Binding-site contacts:
Ligand atom C3 contacts residue HIS293 of chain 1.E at 4.1 Å.
Ligand atom C5 contacts residue ASN295 of chain 1.E at 3.7 Å.
Ligand atom C1 contacts residue HIS293 of chain 1.E at 4.2 Å.
Ligand atom C4 contacts residue ASN295 of chain 1.E at 4.2 Å.
Ligand atom C1 contacts residue THR371 of chain 1.E at 4.4 Å.
Ligand atom C5 contacts residue THR373 of chain 1.E at 3.9 Å.
Ligand atom O5 contacts residue ASN295 of chain 1.E at 2.4 Å (h-bond).
Ligand atom O7 contacts residue ASN295 of chain 1.E at 4.2 Å.
Ligand atom O5 contacts residue THR371 of chain 1.E at 3.6 Å.
Ligand atom C7 contacts residue ASN295 of chain 1.E at 3.7 Å.
Ligand atom C6 contacts residue THR373 of chain 1.E at 3.7 Å.
Ligand atom C6 contacts residue THR371 of chain 1.E at 4.4 Å.
Ligand atom C3 contacts residue ASN295 of chain 1.E at 3.8 Å.
Ligand atom C1 contacts residue ASN295 of chain 1.E at 1.4 Å.
Ligand atom N2 contacts residue ASN295 of chain 1.E at 2.8 Å (h-bond).
Ligand atom N2 contacts residue HIS293 of chain 1.E at 3.9 Å.
Ligand atom C8 contacts residue THR259 of chain 1.E at 3.8 Å.
Ligand atom C2 contacts residue HIS293 of chain 1.E at 4.2 Å.
Ligand atom C2 contacts residue ASN295 of chain 1.E at 2.4 Å.
Ligand atom O5 contacts residue THR373 of chain 1.E at 3.9 Å.
Ligand atom C8 contacts residue THR261 of chain 1.E at 3.8 Å.

A protein and the small-molecule ligand that binds it are described below.
Small molecule (SMILES): CC(=O)N[C@H]1[C@H](O[C@H]2[C@H](O)[C@@H](NC(C)=O)CO[C@@H]2CO)O[C@H](CO)[C@@H](O)[C@@H]1O

Sequence of chain 1.E:
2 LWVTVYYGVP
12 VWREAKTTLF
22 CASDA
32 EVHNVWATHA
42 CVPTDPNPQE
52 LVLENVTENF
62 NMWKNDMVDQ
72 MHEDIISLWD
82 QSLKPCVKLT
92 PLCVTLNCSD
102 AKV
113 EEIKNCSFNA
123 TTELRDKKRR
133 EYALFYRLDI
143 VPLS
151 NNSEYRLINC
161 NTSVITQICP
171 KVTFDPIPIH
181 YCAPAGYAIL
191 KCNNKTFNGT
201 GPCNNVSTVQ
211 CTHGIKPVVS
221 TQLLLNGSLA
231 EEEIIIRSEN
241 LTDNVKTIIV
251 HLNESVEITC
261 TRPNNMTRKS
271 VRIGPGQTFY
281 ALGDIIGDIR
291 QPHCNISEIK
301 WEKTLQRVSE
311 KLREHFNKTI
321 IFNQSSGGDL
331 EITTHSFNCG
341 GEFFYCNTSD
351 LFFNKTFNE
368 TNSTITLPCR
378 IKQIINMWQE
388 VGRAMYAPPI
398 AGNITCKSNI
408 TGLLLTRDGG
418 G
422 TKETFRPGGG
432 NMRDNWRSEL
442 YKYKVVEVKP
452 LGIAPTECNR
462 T